Binding-site contacts:
Ligand atom C4 contacts residue LEU401 of chain 1.B at 3.8 Å (hydrophobic).
Ligand atom O4 contacts residue LEU401 of chain 1.B at 4.1 Å.
Ligand atom O1 contacts residue ARG403 of chain 1.B at 4.5 Å.
Ligand atom O6 contacts residue LEU401 of chain 1.B at 4.5 Å.
Ligand atom O3 contacts residue LEU401 of chain 1.B at 3.9 Å.
Ligand atom C6 contacts residue ASP331 of chain 1.B at 3.5 Å.
Ligand atom O6 contacts residue ARG324 of chain 1.B at 4.2 Å.
Ligand atom C6 contacts residue ARG424 of chain 1.B at 4.3 Å.
Ligand atom O2 contacts residue ARG403 of chain 1.B at 3.9 Å.
Ligand atom C5 contacts residue ARG424 of chain 1.B at 4.5 Å.
Ligand atom O3 contacts residue ARG424 of chain 1.B at 3.0 Å.
Ligand atom O4 contacts residue ARG424 of chain 1.B at 3.5 Å (salt-bridge).
Ligand atom C5 contacts residue HIS335 of chain 1.B at 3.8 Å.
Ligand atom C3 contacts residue LEU401 of chain 1.B at 3.9 Å (hydrophobic).
Ligand atom C4 contacts residue ARG424 of chain 1.B at 3.8 Å.
Ligand atom O6 contacts residue ASP331 of chain 1.B at 2.6 Å (salt-bridge).
Ligand atom O4 contacts residue ARG324 of chain 1.B at 4.4 Å.
Ligand atom O6 contacts residue HIS335 of chain 1.B at 4.2 Å.
Ligand atom C2 contacts residue ARG424 of chain 1.B at 4.3 Å.
Ligand atom C6 contacts residue HIS335 of chain 1.B at 3.6 Å.
Ligand atom O4 contacts residue HIS335 of chain 1.B at 2.8 Å (h-bond).
Ligand atom C3 contacts residue ARG424 of chain 1.B at 3.1 Å.
Ligand atom C4 contacts residue HIS335 of chain 1.B at 3.5 Å.
Ligand atom C6 contacts residue ARG324 of chain 1.B at 4.3 Å.
Ligand atom C1 contacts residue ARG424 of chain 1.B at 4.5 Å.

Sequence of chain 1.B:
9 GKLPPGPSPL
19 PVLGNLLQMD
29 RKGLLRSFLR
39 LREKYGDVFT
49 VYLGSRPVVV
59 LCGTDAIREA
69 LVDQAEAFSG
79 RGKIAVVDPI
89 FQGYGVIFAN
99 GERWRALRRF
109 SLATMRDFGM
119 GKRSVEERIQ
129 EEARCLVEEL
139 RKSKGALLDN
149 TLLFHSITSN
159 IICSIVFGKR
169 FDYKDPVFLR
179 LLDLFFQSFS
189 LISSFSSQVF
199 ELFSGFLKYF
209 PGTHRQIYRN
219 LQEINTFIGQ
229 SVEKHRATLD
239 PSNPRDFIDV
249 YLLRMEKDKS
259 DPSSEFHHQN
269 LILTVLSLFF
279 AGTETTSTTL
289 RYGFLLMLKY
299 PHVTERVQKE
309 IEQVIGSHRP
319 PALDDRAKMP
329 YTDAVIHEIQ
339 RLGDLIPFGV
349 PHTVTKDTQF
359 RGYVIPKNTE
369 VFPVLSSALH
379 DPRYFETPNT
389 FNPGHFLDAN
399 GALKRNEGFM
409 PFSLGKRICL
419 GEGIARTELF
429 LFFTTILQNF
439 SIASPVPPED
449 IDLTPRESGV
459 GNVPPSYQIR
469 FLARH

This protein binds this small molecule.
Small molecule (SMILES): OC[C@H]1O[C@@](CO)(O[C@H]2O[C@H](CO)[C@@H](O)[C@H](O)[C@H]2O)[C@@H](O)[C@@H]1O